The small molecule below binds the protein below.
Small molecule (SMILES): O=C(O)CP(=O)(O)O

Sequence of chain 1.C:
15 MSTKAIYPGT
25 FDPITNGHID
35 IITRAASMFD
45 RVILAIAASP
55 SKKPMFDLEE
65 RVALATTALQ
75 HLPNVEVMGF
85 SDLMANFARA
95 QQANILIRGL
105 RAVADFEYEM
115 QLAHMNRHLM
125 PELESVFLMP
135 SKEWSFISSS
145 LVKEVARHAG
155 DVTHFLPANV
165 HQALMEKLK

Binding-site contacts:
Ligand atom O2 contacts residue SER142 of chain 1.C at 3.4 Å.
Ligand atom P contacts residue SER143 of chain 1.C at 3.6 Å.
Ligand atom C1 contacts residue SER143 of chain 1.C at 4.3 Å.
Ligand atom O1 contacts residue SER144 of chain 1.C at 3.2 Å (h-bond).
Ligand atom O2 contacts residue SER143 of chain 1.C at 4.0 Å.
Ligand atom O1P contacts residue SER143 of chain 1.C at 2.8 Å (h-bond).
Ligand atom P contacts residue HIS32 of chain 1.C at 3.6 Å.
Ligand atom O3P contacts residue HIS32 of chain 1.C at 3.6 Å.
Ligand atom C1 contacts residue SER144 of chain 1.C at 3.9 Å.
Ligand atom O3P contacts residue SER143 of chain 1.C at 2.9 Å (h-bond).
Ligand atom O3P contacts residue SER142 of chain 1.C at 3.3 Å.
Ligand atom O1P contacts residue THR24 of chain 1.C at 4.3 Å.
Ligand atom O1P contacts residue HIS32 of chain 1.C at 3.3 Å (h-bond).
Ligand atom O2P contacts residue HIS32 of chain 1.C at 3.4 Å (h-bond).
Ligand atom O2 contacts residue SER144 of chain 1.C at 3.7 Å.
Ligand atom C1 contacts residue SER142 of chain 1.C at 4.4 Å.
Ligand atom O1 contacts residue SER143 of chain 1.C at 4.0 Å.